Sequence of chain 1.B:
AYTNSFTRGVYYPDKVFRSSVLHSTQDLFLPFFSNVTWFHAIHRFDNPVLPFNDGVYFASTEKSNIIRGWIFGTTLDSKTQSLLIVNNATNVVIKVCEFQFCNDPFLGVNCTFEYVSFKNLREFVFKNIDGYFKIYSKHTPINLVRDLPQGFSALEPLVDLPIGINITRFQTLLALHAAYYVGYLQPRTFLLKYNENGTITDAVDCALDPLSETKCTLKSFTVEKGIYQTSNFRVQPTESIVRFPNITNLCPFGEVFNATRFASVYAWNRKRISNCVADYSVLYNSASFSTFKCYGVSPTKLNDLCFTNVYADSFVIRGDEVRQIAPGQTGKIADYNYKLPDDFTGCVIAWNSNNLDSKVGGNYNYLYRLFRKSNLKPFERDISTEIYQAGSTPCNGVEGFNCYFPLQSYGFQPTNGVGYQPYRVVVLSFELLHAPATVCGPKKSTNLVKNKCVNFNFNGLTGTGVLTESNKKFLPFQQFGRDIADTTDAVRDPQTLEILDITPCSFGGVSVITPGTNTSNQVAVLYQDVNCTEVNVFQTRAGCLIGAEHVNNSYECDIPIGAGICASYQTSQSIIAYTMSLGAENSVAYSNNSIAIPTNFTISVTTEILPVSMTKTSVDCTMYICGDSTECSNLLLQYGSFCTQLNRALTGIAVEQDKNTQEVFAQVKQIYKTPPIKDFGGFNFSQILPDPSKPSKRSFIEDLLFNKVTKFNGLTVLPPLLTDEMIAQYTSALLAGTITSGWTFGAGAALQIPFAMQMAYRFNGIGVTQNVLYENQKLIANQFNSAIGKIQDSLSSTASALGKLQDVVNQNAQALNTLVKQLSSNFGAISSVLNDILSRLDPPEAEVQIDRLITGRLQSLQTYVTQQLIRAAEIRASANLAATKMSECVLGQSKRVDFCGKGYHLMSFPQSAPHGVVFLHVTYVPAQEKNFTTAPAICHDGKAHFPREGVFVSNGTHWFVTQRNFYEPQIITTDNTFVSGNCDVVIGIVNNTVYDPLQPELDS

This small molecule binds to this protein.
Small molecule (SMILES): CC(=O)N[C@@H]1[C@@H](O)[C@H](O)[C@@H](CO)O[C@H]1O

Binding-site contacts:
Ligand atom C5 contacts residue ASN165 of chain 1.B at 3.6 Å.
Ligand atom O7 contacts residue ASN165 of chain 1.B at 4.5 Å.
Ligand atom C1 contacts residue ASN165 of chain 1.B at 1.4 Å.
Ligand atom C7 contacts residue ASN165 of chain 1.B at 4.0 Å.
Ligand atom C3 contacts residue ASN165 of chain 1.B at 3.8 Å.
Ligand atom C4 contacts residue ASN165 of chain 1.B at 4.2 Å.
Ligand atom O7 contacts residue GLU132 of chain 1.B at 4.2 Å.
Ligand atom C2 contacts residue ASN165 of chain 1.B at 2.4 Å.
Ligand atom N2 contacts residue ASN165 of chain 1.B at 2.9 Å (h-bond).
Ligand atom O5 contacts residue ASN165 of chain 1.B at 2.3 Å (h-bond).